Sequence of chain 1.D:
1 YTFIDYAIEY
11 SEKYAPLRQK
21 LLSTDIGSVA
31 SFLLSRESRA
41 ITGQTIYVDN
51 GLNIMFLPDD

A small-molecule ligand and the protein it binds are described below.
Small molecule (SMILES): Oc1cc(Cl)ccc1Oc1ccc(Cl)cc1Cl

Binding-site contacts:
Ligand atom C4 contacts residue ILE227 of chain 1.B at 3.9 Å (hydrophobic).
Ligand atom C2 contacts residue PHE3 of chain 1.D at 4.2 Å (hydrophobic).
Ligand atom O17 contacts residue TYR171 of chain 1.B at 4.1 Å.
Ligand atom C13 contacts residue MET185 of chain 1.B at 4.2 Å (hydrophobic).
Ligand atom C10 contacts residue ASN122 of chain 1.B at 4.0 Å.
Ligand atom C1 contacts residue NAD1 of chain 1.G at 3.5 Å.
Ligand atom C3 contacts residue NAD1 of chain 1.G at 3.3 Å.
Ligand atom C3 contacts residue ILE4 of chain 1.D at 4.0 Å (hydrophobic).
Ligand atom C9 contacts residue ALA223 of chain 1.B at 3.7 Å (hydrophobic).
Ligand atom CL15 contacts residue ASN122 of chain 1.B at 3.5 Å.
Ligand atom O17 contacts residue NAD1 of chain 1.G at 2.7 Å (h-bond).
Ligand atom CL16 contacts residue ALA223 of chain 1.B at 3.6 Å.
Ligand atom C4 contacts residue NAD1 of chain 1.G at 3.6 Å.
Ligand atom O17 contacts residue TYR181 of chain 1.B at 2.6 Å (h-bond).
Ligand atom C12 contacts residue VAL126 of chain 1.B at 4.0 Å (hydrophobic).
Ligand atom C3 contacts residue ALA224 of chain 1.B at 4.1 Å (hydrophobic).
Ligand atom C1 contacts residue TYR181 of chain 1.B at 3.4 Å (hydrophobic).
Ligand atom C6 contacts residue TYR181 of chain 1.B at 3.5 Å (hydrophobic).
Ligand atom C2 contacts residue NAD1 of chain 1.G at 3.7 Å.
Ligand atom C8 contacts residue NAD1 of chain 1.G at 4.2 Å.
Ligand atom C3 contacts residue ILE227 of chain 1.B at 4.0 Å (hydrophobic).
Ligand atom C9 contacts residue ALA121 of chain 1.B at 3.9 Å (hydrophobic).
Ligand atom O7 contacts residue NAD1 of chain 1.G at 3.5 Å.
Ligand atom C12 contacts residue MET185 of chain 1.B at 4.1 Å (hydrophobic).
Ligand atom CL16 contacts residue ALA121 of chain 1.B at 3.6 Å.
Ligand atom CL14 contacts residue PHE3 of chain 1.D at 3.6 Å.
Ligand atom C6 contacts residue NAD1 of chain 1.G at 3.7 Å.
Ligand atom C13 contacts residue ILE227 of chain 1.B at 3.7 Å (hydrophobic).
Ligand atom CL14 contacts residue TYR171 of chain 1.B at 3.5 Å.
Ligand atom C10 contacts residue ALA121 of chain 1.B at 3.3 Å (hydrophobic).
Ligand atom CL14 contacts residue NAD1 of chain 1.G at 3.9 Å.
Ligand atom CL15 contacts residue VAL126 of chain 1.B at 4.1 Å.
Ligand atom C8 contacts residue ALA223 of chain 1.B at 4.2 Å (hydrophobic).
Ligand atom C1 contacts residue TYR171 of chain 1.B at 3.7 Å (hydrophobic).
Ligand atom C5 contacts residue NAD1 of chain 1.G at 3.7 Å.
Ligand atom O17 contacts residue LYS189 of chain 1.B at 4.0 Å.
Ligand atom C4 contacts residue ALA224 of chain 1.B at 3.9 Å (hydrophobic).
Ligand atom C10 contacts residue ALA223 of chain 1.B at 4.1 Å (hydrophobic).
Ligand atom CL16 contacts residue NAD1 of chain 1.G at 3.5 Å.
Ligand atom CL15 contacts residue ALA123 of chain 1.B at 3.2 Å.

Sequence of chain 1.B:
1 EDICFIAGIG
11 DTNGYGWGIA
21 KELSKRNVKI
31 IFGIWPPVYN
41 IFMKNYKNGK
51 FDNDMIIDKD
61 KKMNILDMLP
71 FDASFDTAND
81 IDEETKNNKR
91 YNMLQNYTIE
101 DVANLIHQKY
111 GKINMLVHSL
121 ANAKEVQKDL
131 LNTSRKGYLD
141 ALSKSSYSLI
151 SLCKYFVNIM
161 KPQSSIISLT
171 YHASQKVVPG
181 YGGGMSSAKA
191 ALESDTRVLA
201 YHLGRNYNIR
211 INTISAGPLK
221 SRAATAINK